Binding-site contacts:
Ligand atom C4 contacts residue GLY120 of chain 1.A at 4.0 Å.
Ligand atom C4 contacts residue ASP88 of chain 1.A at 3.6 Å.
Ligand atom O3 contacts residue THR89 of chain 1.A at 2.8 Å (h-bond).
Ligand atom C3 contacts residue THR89 of chain 1.A at 3.8 Å.
Ligand atom O7 contacts residue ASN44 of chain 1.A at 3.4 Å (h-bond).
Ligand atom O6 contacts residue ASP88 of chain 1.A at 2.7 Å (salt-bridge).
Ligand atom C7 contacts residue ASN44 of chain 1.A at 4.1 Å.
Ligand atom C6 contacts residue ASP88 of chain 1.A at 3.5 Å.
Ligand atom O5 contacts residue THR118 of chain 1.A at 4.1 Å.
Ligand atom O4 contacts residue THR118 of chain 1.A at 4.0 Å.
Ligand atom C4 contacts residue THR118 of chain 1.A at 3.8 Å.
Ligand atom C3 contacts residue ALA43 of chain 1.A at 3.6 Å (hydrophobic).
Ligand atom C2' contacts residue TRP109 of chain 1.A at 3.7 Å (hydrophobic).
Ligand atom C5 contacts residue TRP109 of chain 1.A at 3.6 Å (hydrophobic).
Ligand atom C5 contacts residue THR118 of chain 1.A at 3.7 Å.
Ligand atom C3 contacts residue GLY120 of chain 1.A at 3.8 Å.
Ligand atom O3 contacts residue ALA43 of chain 1.A at 2.7 Å (h-bond).
Ligand atom O5 contacts residue TRP109 of chain 1.A at 3.8 Å.
Ligand atom N2 contacts residue SER117 of chain 1.A at 4.0 Å.
Ligand atom O7 contacts residue THR118 of chain 1.A at 3.0 Å (h-bond).
Ligand atom C1 contacts residue THR118 of chain 1.A at 3.5 Å.
Ligand atom C1 contacts residue SER117 of chain 1.A at 3.9 Å.
Ligand atom C6 contacts residue GLN119 of chain 1.A at 4.1 Å.
Ligand atom O3 contacts residue GLY120 of chain 1.A at 3.5 Å (h-bond).
Ligand atom C6 contacts residue PHE106 of chain 1.A at 4.1 Å (hydrophobic).
Ligand atom N2 contacts residue ALA43 of chain 1.A at 3.9 Å.
Ligand atom O4 contacts residue ASP88 of chain 1.A at 2.7 Å (salt-bridge).
Ligand atom C1' contacts residue SER117 of chain 1.A at 4.0 Å.
Ligand atom N2 contacts residue THR118 of chain 1.A at 2.9 Å (h-bond).
Ligand atom C3' contacts residue TRP109 of chain 1.A at 3.5 Å (hydrophobic).
Ligand atom O4 contacts residue GLY120 of chain 1.A at 2.9 Å (h-bond).
Ligand atom C6 contacts residue TRP109 of chain 1.A at 3.3 Å (hydrophobic).
Ligand atom C6' contacts residue SER117 of chain 1.A at 4.0 Å.
Ligand atom C7 contacts residue THR118 of chain 1.A at 3.3 Å.
Ligand atom C2 contacts residue THR118 of chain 1.A at 3.5 Å.
Ligand atom O4 contacts residue GLN119 of chain 1.A at 3.2 Å (h-bond).
Ligand atom O4 contacts residue THR89 of chain 1.A at 3.3 Å (h-bond).
Ligand atom C4 contacts residue THR89 of chain 1.A at 3.7 Å.
Ligand atom C1 contacts residue TRP109 of chain 1.A at 4.1 Å (hydrophobic).
Ligand atom C3 contacts residue THR118 of chain 1.A at 3.1 Å.

This protein binds this small molecule.
Small molecule (SMILES): CC(=O)N[C@H]1[C@H](Oc2ccc([N+](=O)[O-])cc2)O[C@H](CO)[C@@H](O)[C@@H]1O

Sequence of chain 1.A:
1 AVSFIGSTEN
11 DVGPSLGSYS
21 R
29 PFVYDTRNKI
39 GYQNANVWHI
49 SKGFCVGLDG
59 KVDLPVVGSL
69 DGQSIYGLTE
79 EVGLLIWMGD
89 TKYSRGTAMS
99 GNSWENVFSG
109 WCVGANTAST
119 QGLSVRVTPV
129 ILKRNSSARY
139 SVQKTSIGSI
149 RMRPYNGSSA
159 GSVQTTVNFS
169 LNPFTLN